Sequence of chain 1.A:
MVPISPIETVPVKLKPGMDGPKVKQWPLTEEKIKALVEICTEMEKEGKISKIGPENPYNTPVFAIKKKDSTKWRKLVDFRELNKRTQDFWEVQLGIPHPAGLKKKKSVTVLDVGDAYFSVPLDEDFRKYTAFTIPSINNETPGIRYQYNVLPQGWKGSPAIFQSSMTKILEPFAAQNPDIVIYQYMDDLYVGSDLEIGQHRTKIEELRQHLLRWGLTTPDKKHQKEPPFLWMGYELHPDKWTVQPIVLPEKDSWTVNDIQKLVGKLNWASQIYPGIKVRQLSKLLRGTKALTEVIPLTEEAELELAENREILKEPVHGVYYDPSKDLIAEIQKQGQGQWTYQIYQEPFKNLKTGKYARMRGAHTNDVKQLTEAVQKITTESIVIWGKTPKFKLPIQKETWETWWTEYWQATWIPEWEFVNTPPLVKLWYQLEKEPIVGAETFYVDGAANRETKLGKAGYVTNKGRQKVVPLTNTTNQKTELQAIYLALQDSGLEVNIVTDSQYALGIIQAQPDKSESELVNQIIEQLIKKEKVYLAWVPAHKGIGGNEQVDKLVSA

The small molecule below binds the protein below.
Small molecule (SMILES): NC[C@@H](NC(=O)c1ccc(-c2ccc(Cl)c(F)c2)[nH]1)c1ncc(CO)s1

Binding-site contacts:
Ligand atom N13 contacts residue HIS223 of chain 1.A at 3.9 Å.
Ligand atom C25 contacts residue TYR190 of chain 1.A at 3.8 Å (hydrophobic).
Ligand atom C06 contacts residue LEU236 of chain 1.A at 4.0 Å (hydrophobic).
Ligand atom C24 contacts residue LEU102 of chain 1.A at 4.2 Å (hydrophobic).
Ligand atom F01 contacts residue TYR190 of chain 1.A at 3.9 Å.
Ligand atom C02 contacts residue TYR190 of chain 1.A at 4.0 Å (hydrophobic).
Ligand atom C09 contacts residue TRP231 of chain 1.A at 3.8 Å (hydrophobic).
Ligand atom C07 contacts residue TRP231 of chain 1.A at 2.9 Å (hydrophobic).
Ligand atom C04 contacts residue TYR190 of chain 1.A at 4.2 Å (hydrophobic).
Ligand atom N10 contacts residue VAL110 of chain 1.A at 3.7 Å.
Ligand atom C06 contacts residue TRP231 of chain 1.A at 3.1 Å (hydrophobic).
Ligand atom N22 contacts residue ASP188 of chain 1.A at 4.1 Å.
Ligand atom C02 contacts residue TYR185 of chain 1.A at 4.2 Å (hydrophobic).
Ligand atom O21 contacts residue TRP231 of chain 1.A at 4.1 Å.
Ligand atom C05 contacts residue TRP231 of chain 1.A at 3.5 Å (hydrophobic).
Ligand atom N10 contacts residue ASP188 of chain 1.A at 2.9 Å (salt-bridge).
Ligand atom C23 contacts residue TYR190 of chain 1.A at 3.9 Å (hydrophobic).
Ligand atom C11 contacts residue ASP188 of chain 1.A at 3.2 Å.
Ligand atom C04 contacts residue TRP231 of chain 1.A at 4.0 Å (hydrophobic).
Ligand atom C09 contacts residue ASP188 of chain 1.A at 3.9 Å.
Ligand atom C08 contacts residue PHE229 of chain 1.A at 4.1 Å (hydrophobic).
Ligand atom CL26 contacts residue PRO97 of chain 1.A at 3.6 Å.
Ligand atom C14 contacts residue ASP188 of chain 1.A at 3.4 Å.
Ligand atom F01 contacts residue ASP188 of chain 1.A at 4.3 Å.
Ligand atom C23 contacts residue LEU236 of chain 1.A at 4.0 Å (hydrophobic).
Ligand atom O21 contacts residue PHE229 of chain 1.A at 4.2 Å.
Ligand atom C08 contacts residue TRP231 of chain 1.A at 3.2 Å (hydrophobic).
Ligand atom C06 contacts residue PHE229 of chain 1.A at 4.2 Å (hydrophobic).
Ligand atom N22 contacts residue TRP231 of chain 1.A at 3.3 Å.
Ligand atom C03 contacts residue TYR190 of chain 1.A at 4.2 Å (hydrophobic).
Ligand atom F01 contacts residue TYR185 of chain 1.A at 3.2 Å.
Ligand atom N13 contacts residue VAL110 of chain 1.A at 4.2 Å.
Ligand atom CL26 contacts residue LEU102 of chain 1.A at 4.1 Å.
Ligand atom N15 contacts residue ASP188 of chain 1.A at 3.7 Å.
Ligand atom C07 contacts residue PHE229 of chain 1.A at 3.6 Å (hydrophobic).
Ligand atom CL26 contacts residue TYR183 of chain 1.A at 3.6 Å.
Ligand atom C24 contacts residue TYR190 of chain 1.A at 3.7 Å (hydrophobic).
Ligand atom N22 contacts residue VAL110 of chain 1.A at 4.1 Å.
Ligand atom C23 contacts residue TRP231 of chain 1.A at 4.2 Å (hydrophobic).
Ligand atom N15 contacts residue TRP231 of chain 1.A at 4.3 Å.